Binding-site contacts:
Ligand atom OP2 contacts residue DA4 of chain 2.D at 3.6 Å.
Ligand atom O5' contacts residue DA4 of chain 2.D at 4.0 Å.
Ligand atom OP1 contacts residue DA4 of chain 2.D at 2.2 Å.
Ligand atom C2' contacts residue DA4 of chain 2.D at 3.5 Å.
Ligand atom C4' contacts residue DA4 of chain 2.D at 4.3 Å.
Ligand atom P contacts residue DA4 of chain 2.D at 3.2 Å.
Ligand atom O3' contacts residue DA4 of chain 2.D at 4.2 Å.
Ligand atom C3' contacts residue DA4 of chain 2.D at 3.3 Å.
Ligand atom C5' contacts residue DA4 of chain 2.D at 4.0 Å.

This protein binds this small molecule.
Small molecule (SMILES): Nc1ccn([C@H]2C[C@H](O)[C@@H](COP(=O)(O)O)O2)c(=O)n1